This small molecule binds to this protein.
Small molecule (SMILES): Cc1cc(CCCOc2c(C)cc(-c3noc(C(F)(F)F)n3)cc2C)on1

Binding-site contacts:
Ligand atom C5B contacts residue TYR152 of chain 43.A at 3.5 Å (hydrophobic).
Ligand atom O1A contacts residue PRO174 of chain 43.A at 3.5 Å.
Ligand atom F2 contacts residue VAL176 of chain 43.A at 2.7 Å.
Ligand atom C3B contacts residue MET224 of chain 43.A at 3.6 Å (hydrophobic).
Ligand atom C1C contacts residue TYR197 of chain 43.A at 3.5 Å (hydrophobic).
Ligand atom F1 contacts residue PHE186 of chain 43.A at 3.8 Å.
Ligand atom C3 contacts residue LEU106 of chain 43.A at 3.8 Å (hydrophobic).
Ligand atom C4 contacts residue TYR197 of chain 43.A at 3.4 Å (hydrophobic).
Ligand atom C1C contacts residue TYR128 of chain 43.A at 3.5 Å (hydrophobic).
Ligand atom O1 contacts residue MET221 of chain 43.A at 3.7 Å.
Ligand atom F3 contacts residue VAL176 of chain 43.A at 3.6 Å.
Ligand atom CM2 contacts residue MET224 of chain 43.A at 3.5 Å (hydrophobic).
Ligand atom N1A contacts residue ALA24 of chain 43.C at 3.2 Å.
Ligand atom CM4 contacts residue VAL176 of chain 43.A at 3.8 Å (hydrophobic).
Ligand atom C2B contacts residue ILE104 of chain 43.A at 3.8 Å (hydrophobic).
Ligand atom C3A contacts residue PHE186 of chain 43.A at 3.7 Å (hydrophobic).
Ligand atom F1 contacts residue MET224 of chain 43.A at 3.6 Å.
Ligand atom F3 contacts residue MET151 of chain 43.A at 3.7 Å.
Ligand atom F3 contacts residue PRO174 of chain 43.A at 2.9 Å.
Ligand atom CM2 contacts residue TYR128 of chain 43.A at 3.4 Å (hydrophobic).
Ligand atom CM3 contacts residue ASN219 of chain 43.A at 3.8 Å.
Ligand atom F3 contacts residue ALA150 of chain 43.A at 2.7 Å.
Ligand atom N3A contacts residue PHE186 of chain 43.A at 3.4 Å.
Ligand atom C2A contacts residue PHE186 of chain 43.A at 3.5 Å (hydrophobic).
Ligand atom C3C contacts residue TYR128 of chain 43.A at 3.3 Å (hydrophobic).
Ligand atom N3A contacts residue TYR152 of chain 43.A at 3.8 Å.
Ligand atom F3 contacts residue TYR152 of chain 43.A at 3.6 Å.
Ligand atom C6B contacts residue TYR152 of chain 43.A at 3.6 Å (hydrophobic).
Ligand atom N1A contacts residue PRO174 of chain 43.A at 3.5 Å.
Ligand atom C2C contacts residue ILE104 of chain 43.A at 3.8 Å (hydrophobic).
Ligand atom O1A contacts residue ALA24 of chain 43.C at 3.3 Å.
Ligand atom CM2 contacts residue ILE104 of chain 43.A at 3.6 Å (hydrophobic).
Ligand atom C2A contacts residue TYR152 of chain 43.A at 3.7 Å (hydrophobic).
Ligand atom CM6 contacts residue VAL188 of chain 43.A at 3.8 Å (hydrophobic).
Ligand atom CM6 contacts residue LEU25 of chain 43.C at 3.8 Å (hydrophobic).
Ligand atom CM6 contacts residue TYR152 of chain 43.A at 3.4 Å (hydrophobic).
Ligand atom C2C contacts residue TYR128 of chain 43.A at 3.2 Å (hydrophobic).
Ligand atom CM4 contacts residue ALA150 of chain 43.A at 3.6 Å (hydrophobic).
Ligand atom F3 contacts residue SER175 of chain 43.A at 2.8 Å.
Ligand atom F1 contacts residue ALA150 of chain 43.A at 3.8 Å.

Sequence of chain 43.A:
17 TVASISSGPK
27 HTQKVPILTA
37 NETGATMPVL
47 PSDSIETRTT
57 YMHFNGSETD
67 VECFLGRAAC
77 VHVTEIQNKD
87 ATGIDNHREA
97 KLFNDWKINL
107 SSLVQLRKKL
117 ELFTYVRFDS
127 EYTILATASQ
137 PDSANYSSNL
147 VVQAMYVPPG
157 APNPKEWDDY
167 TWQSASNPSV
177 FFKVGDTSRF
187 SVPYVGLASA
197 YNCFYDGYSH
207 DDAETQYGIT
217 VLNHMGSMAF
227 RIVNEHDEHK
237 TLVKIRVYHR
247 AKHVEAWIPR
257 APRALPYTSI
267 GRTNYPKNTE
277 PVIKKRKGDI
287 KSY

Sequence of chain 44.C:
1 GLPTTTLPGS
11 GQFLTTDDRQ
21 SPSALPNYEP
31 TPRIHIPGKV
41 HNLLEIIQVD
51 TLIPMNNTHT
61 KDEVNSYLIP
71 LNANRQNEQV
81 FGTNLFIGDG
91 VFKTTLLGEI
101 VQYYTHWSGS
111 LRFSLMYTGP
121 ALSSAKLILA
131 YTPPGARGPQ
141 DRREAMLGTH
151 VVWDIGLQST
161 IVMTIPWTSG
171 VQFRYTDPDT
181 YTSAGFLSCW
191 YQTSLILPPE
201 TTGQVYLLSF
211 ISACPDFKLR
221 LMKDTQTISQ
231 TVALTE

Sequence of chain 43.C:
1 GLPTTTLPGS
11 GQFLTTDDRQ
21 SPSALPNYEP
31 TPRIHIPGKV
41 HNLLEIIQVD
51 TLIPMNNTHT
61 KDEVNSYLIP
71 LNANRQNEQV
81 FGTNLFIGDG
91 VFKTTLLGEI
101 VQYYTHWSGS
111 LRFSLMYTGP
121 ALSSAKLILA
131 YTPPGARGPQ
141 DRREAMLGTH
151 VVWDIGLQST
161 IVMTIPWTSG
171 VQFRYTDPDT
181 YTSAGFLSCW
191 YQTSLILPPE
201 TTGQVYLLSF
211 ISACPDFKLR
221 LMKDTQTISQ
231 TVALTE